Sequence of chain 1.A:
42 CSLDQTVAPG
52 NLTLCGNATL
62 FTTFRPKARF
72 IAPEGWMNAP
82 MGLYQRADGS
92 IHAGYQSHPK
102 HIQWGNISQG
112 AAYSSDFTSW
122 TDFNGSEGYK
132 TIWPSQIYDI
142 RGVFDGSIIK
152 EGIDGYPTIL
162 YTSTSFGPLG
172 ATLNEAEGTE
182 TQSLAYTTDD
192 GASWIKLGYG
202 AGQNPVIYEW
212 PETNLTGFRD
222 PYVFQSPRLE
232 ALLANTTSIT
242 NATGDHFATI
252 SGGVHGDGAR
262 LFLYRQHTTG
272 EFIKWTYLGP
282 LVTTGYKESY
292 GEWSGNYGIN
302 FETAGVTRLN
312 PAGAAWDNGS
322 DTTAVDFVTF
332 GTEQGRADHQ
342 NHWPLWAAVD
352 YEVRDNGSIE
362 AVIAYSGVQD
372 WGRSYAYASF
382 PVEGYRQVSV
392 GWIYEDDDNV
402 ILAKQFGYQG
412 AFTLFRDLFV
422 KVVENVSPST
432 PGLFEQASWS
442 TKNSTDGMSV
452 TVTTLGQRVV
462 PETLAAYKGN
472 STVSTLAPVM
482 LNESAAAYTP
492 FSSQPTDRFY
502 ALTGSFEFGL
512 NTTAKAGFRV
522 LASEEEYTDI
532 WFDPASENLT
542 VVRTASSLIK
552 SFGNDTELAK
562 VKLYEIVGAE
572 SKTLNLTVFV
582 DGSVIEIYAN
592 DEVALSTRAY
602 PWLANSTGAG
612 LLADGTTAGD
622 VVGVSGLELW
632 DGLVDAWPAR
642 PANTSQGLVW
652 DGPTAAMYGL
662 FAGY

This protein binds this small molecule.
Small molecule (SMILES): CC(=O)N[C@@H]1[C@@H](O)[C@H](O)[C@@H](CO)O[C@H]1O

Binding-site contacts:
Ligand atom O5 contacts residue SER646 of chain 1.A at 3.7 Å.
Ligand atom C1 contacts residue ASN644 of chain 1.A at 1.4 Å.
Ligand atom O4 contacts residue ASN58 of chain 1.A at 3.9 Å.
Ligand atom C2 contacts residue ASN644 of chain 1.A at 2.5 Å.
Ligand atom C3 contacts residue ALA59 of chain 1.A at 3.7 Å (hydrophobic).
Ligand atom C6 contacts residue GLY648 of chain 1.A at 4.1 Å.
Ligand atom C4 contacts residue ASN644 of chain 1.A at 4.2 Å.
Ligand atom C7 contacts residue ASN644 of chain 1.A at 3.2 Å.
Ligand atom C2 contacts residue ALA59 of chain 1.A at 3.7 Å (hydrophobic).
Ligand atom C1 contacts residue SER646 of chain 1.A at 4.0 Å.
Ligand atom C8 contacts residue THR60 of chain 1.A at 3.4 Å.
Ligand atom O5 contacts residue ASN644 of chain 1.A at 2.3 Å (h-bond).
Ligand atom O7 contacts residue ASN644 of chain 1.A at 3.1 Å (h-bond).
Ligand atom C8 contacts residue PHE62 of chain 1.A at 4.4 Å (hydrophobic).
Ligand atom C6 contacts residue SER646 of chain 1.A at 3.8 Å.
Ligand atom O3 contacts residue ASN58 of chain 1.A at 4.1 Å.
Ligand atom C7 contacts residue ALA59 of chain 1.A at 3.7 Å (hydrophobic).
Ligand atom C5 contacts residue ALA59 of chain 1.A at 4.4 Å (hydrophobic).
Ligand atom O3 contacts residue THR60 of chain 1.A at 4.3 Å.
Ligand atom C5 contacts residue ASN644 of chain 1.A at 3.6 Å.
Ligand atom O3 contacts residue ALA59 of chain 1.A at 4.2 Å.
Ligand atom C5 contacts residue SER646 of chain 1.A at 3.7 Å.
Ligand atom C3 contacts residue ASN58 of chain 1.A at 4.0 Å.
Ligand atom N2 contacts residue THR60 of chain 1.A at 4.2 Å.
Ligand atom C3 contacts residue ASN644 of chain 1.A at 3.8 Å.
Ligand atom C1 contacts residue ALA59 of chain 1.A at 4.1 Å (hydrophobic).
Ligand atom C8 contacts residue ASN644 of chain 1.A at 4.4 Å.
Ligand atom N2 contacts residue ALA59 of chain 1.A at 2.9 Å (h-bond).
Ligand atom O6 contacts residue SER646 of chain 1.A at 4.4 Å.
Ligand atom N2 contacts residue ASN644 of chain 1.A at 3.0 Å (h-bond).
Ligand atom C8 contacts residue ALA59 of chain 1.A at 3.6 Å (hydrophobic).